The protein below binds the small molecule below.
Small molecule (SMILES): CC(=O)N[C@@H]1[C@@H](O)[C@H](O)[C@@H](CO)O[C@H]1O

Sequence of chain 1.E:
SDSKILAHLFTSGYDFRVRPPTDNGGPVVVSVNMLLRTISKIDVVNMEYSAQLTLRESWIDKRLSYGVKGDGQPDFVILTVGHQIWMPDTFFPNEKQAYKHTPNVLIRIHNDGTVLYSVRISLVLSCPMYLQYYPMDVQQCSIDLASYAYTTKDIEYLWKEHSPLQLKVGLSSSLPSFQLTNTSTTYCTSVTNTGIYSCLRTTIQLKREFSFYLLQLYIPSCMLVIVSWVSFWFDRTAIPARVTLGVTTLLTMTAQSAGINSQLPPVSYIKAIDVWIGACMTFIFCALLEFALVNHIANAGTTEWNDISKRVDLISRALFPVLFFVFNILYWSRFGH

Binding-site contacts:
Ligand atom C3 contacts residue ASN185 of chain 1.E at 3.8 Å.
Ligand atom C2 contacts residue ASN185 of chain 1.E at 2.5 Å.
Ligand atom O7 contacts residue ASN185 of chain 1.E at 3.6 Å (h-bond).
Ligand atom O7 contacts residue GLN208 of chain 1.E at 4.1 Å.
Ligand atom C5 contacts residue ASN185 of chain 1.E at 3.7 Å.
Ligand atom C7 contacts residue GLN208 of chain 1.E at 4.4 Å.
Ligand atom C1 contacts residue ASN185 of chain 1.E at 1.4 Å.
Ligand atom C8 contacts residue ASN185 of chain 1.E at 3.7 Å.
Ligand atom O5 contacts residue ASN185 of chain 1.E at 2.4 Å (h-bond).
Ligand atom N2 contacts residue ASN185 of chain 1.E at 2.8 Å (h-bond).
Ligand atom C7 contacts residue ASN185 of chain 1.E at 3.1 Å.
Ligand atom C4 contacts residue ASN185 of chain 1.E at 4.3 Å.
Ligand atom C8 contacts residue THR184 of chain 1.E at 4.2 Å.